Sequence of chain 1.A:
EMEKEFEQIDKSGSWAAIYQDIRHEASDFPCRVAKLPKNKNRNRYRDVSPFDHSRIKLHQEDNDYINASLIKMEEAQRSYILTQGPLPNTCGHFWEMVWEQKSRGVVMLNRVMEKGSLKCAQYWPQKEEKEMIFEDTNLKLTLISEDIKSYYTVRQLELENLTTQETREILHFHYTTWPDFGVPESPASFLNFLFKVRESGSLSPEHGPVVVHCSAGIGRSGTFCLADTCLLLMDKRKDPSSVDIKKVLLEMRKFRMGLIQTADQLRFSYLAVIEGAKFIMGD

Binding-site contacts:
Ligand atom C09 contacts residue ILE219 of chain 1.A at 4.3 Å (hydrophobic).
Ligand atom C05 contacts residue TYR46 of chain 1.A at 4.3 Å (hydrophobic).
Ligand atom O01 contacts residue ARG221 of chain 1.A at 3.7 Å.
Ligand atom C15 contacts residue ASP48 of chain 1.A at 4.2 Å.
Ligand atom O10 contacts residue ILE219 of chain 1.A at 3.1 Å.
Ligand atom O11 contacts residue ARG221 of chain 1.A at 4.1 Å.
Ligand atom O02 contacts residue ALA217 of chain 1.A at 3.4 Å (h-bond).
Ligand atom O10 contacts residue ALA217 of chain 1.A at 4.1 Å.
Ligand atom C02 contacts residue TYR46 of chain 1.A at 3.9 Å (hydrophobic).
Ligand atom C01 contacts residue TYR46 of chain 1.A at 3.9 Å (hydrophobic).
Ligand atom C03 contacts residue ASP48 of chain 1.A at 3.4 Å.
Ligand atom C06 contacts residue TYR46 of chain 1.A at 4.0 Å (hydrophobic).
Ligand atom C09 contacts residue GLY220 of chain 1.A at 3.8 Å.
Ligand atom O02 contacts residue TYR46 of chain 1.A at 2.8 Å (h-bond).
Ligand atom C02 contacts residue VAL49 of chain 1.A at 3.5 Å (hydrophobic).
Ligand atom C10 contacts residue ARG221 of chain 1.A at 4.3 Å.
Ligand atom O01 contacts residue CYS215 of chain 1.A at 3.9 Å.
Ligand atom C07 contacts residue TYR46 of chain 1.A at 4.0 Å (hydrophobic).
Ligand atom O11 contacts residue GLY220 of chain 1.A at 2.9 Å.
Ligand atom C24 contacts residue ASP48 of chain 1.A at 3.4 Å.
Ligand atom O02 contacts residue SER216 of chain 1.A at 3.0 Å.
Ligand atom C06 contacts residue ALA217 of chain 1.A at 4.2 Å (hydrophobic).
Ligand atom C10 contacts residue GLY220 of chain 1.A at 3.4 Å.
Ligand atom C01 contacts residue VAL49 of chain 1.A at 4.1 Å (hydrophobic).
Ligand atom C01 contacts residue ALA217 of chain 1.A at 3.3 Å (hydrophobic).
Ligand atom O10 contacts residue GLN262 of chain 1.A at 4.2 Å.
Ligand atom C02 contacts residue ASP48 of chain 1.A at 3.7 Å.
Ligand atom C03 contacts residue TYR46 of chain 1.A at 4.1 Å (hydrophobic).
Ligand atom C07 contacts residue SER216 of chain 1.A at 4.2 Å.
Ligand atom C10 contacts residue GLN266 of chain 1.A at 3.9 Å.
Ligand atom C07 contacts residue ALA217 of chain 1.A at 4.2 Å (hydrophobic).
Ligand atom C02 contacts residue ALA217 of chain 1.A at 4.2 Å (hydrophobic).
Ligand atom C23 contacts residue ASP48 of chain 1.A at 3.6 Å.
Ligand atom O01 contacts residue GLN266 of chain 1.A at 4.2 Å.
Ligand atom O11 contacts residue GLN262 of chain 1.A at 3.8 Å.
Ligand atom O01 contacts residue GLY220 of chain 1.A at 4.2 Å.
Ligand atom C14 contacts residue GLN262 of chain 1.A at 3.6 Å.
Ligand atom C15 contacts residue GLN262 of chain 1.A at 3.5 Å.
Ligand atom O10 contacts residue GLY220 of chain 1.A at 3.3 Å.
Ligand atom O11 contacts residue GLN266 of chain 1.A at 2.9 Å (h-bond).

The small molecule below binds the protein below.
Small molecule (SMILES): O=C(O)C(=O)CC(=O)c1cccc(N(Cc2ccccc2)Cc2ccccc2)c1